A protein and the small-molecule ligand that binds it are described below.
Small molecule (SMILES): CC(=O)N[C@@H]1[C@@H](O)[C@H](O)[C@@H](CO)O[C@H]1O

Binding-site contacts:
Ligand atom C1 contacts residue SER156 of chain 10.E at 4.0 Å.
Ligand atom O5 contacts residue ASN154 of chain 10.E at 2.4 Å (h-bond).
Ligand atom C3 contacts residue ASN154 of chain 10.E at 3.8 Å.
Ligand atom C8 contacts residue ASN154 of chain 10.E at 3.7 Å.
Ligand atom C4 contacts residue ASN154 of chain 10.E at 4.2 Å.
Ligand atom N2 contacts residue ASN154 of chain 10.E at 2.8 Å (h-bond).
Ligand atom O7 contacts residue ASN154 of chain 10.E at 3.5 Å (h-bond).
Ligand atom C1 contacts residue SER157 of chain 10.E at 4.3 Å.
Ligand atom C2 contacts residue ASN154 of chain 10.E at 2.5 Å.
Ligand atom C1 contacts residue ASN154 of chain 10.E at 1.4 Å.
Ligand atom O5 contacts residue SER157 of chain 10.E at 4.0 Å.
Ligand atom C5 contacts residue ASN154 of chain 10.E at 3.6 Å.
Ligand atom O6 contacts residue SER157 of chain 10.E at 4.2 Å.
Ligand atom C7 contacts residue ASN154 of chain 10.E at 3.3 Å.

Sequence of chain 10.E:
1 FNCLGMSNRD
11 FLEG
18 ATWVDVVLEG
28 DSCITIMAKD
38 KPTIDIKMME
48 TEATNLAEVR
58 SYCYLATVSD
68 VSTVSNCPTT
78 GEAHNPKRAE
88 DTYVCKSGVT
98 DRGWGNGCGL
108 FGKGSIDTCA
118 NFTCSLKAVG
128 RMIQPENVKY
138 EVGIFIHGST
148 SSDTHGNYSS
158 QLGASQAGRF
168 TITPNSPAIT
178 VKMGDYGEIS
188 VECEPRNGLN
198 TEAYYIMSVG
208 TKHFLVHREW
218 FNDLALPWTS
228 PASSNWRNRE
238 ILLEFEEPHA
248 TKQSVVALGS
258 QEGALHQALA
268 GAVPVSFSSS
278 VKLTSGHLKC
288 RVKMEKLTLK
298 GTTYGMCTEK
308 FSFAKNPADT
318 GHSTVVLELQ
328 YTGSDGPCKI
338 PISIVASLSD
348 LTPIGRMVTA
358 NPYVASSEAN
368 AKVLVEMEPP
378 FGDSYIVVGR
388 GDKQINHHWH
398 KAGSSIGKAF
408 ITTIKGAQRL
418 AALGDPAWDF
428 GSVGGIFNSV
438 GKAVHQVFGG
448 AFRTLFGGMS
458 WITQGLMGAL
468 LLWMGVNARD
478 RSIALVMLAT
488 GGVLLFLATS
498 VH